Sequence of chain 1.B:
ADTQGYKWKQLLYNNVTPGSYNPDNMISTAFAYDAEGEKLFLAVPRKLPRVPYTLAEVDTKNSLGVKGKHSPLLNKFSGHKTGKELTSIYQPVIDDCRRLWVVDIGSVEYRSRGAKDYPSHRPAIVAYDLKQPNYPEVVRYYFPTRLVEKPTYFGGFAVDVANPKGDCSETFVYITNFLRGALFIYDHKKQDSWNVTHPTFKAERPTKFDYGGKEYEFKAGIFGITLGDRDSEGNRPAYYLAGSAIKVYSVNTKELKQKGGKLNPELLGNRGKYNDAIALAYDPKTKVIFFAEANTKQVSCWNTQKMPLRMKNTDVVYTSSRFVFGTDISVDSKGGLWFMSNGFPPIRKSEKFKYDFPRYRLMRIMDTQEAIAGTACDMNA

Binding-site contacts:
Ligand atom CE2 contacts residue TYR90 of chain 1.B at 3.9 Å (hydrophobic).
Ligand atom CA contacts residue THR327 of chain 1.B at 3.4 Å.
Ligand atom OH contacts residue ALA30 of chain 1.B at 4.0 Å.
Ligand atom CA contacts residue THR29 of chain 1.B at 3.4 Å.
Ligand atom CD1 contacts residue PHE178 of chain 1.B at 4.2 Å (hydrophobic).
Ligand atom OH contacts residue GLN91 of chain 1.B at 3.6 Å (h-bond).
Ligand atom NE1 contacts residue PHE154 of chain 1.B at 3.8 Å.
Ligand atom CA contacts residue PHE344 of chain 1.B at 3.3 Å (hydrophobic).
Ligand atom CD1 contacts residue TYR90 of chain 1.B at 4.0 Å (hydrophobic).
Ligand atom OH contacts residue THR29 of chain 1.B at 2.8 Å (h-bond).
Ligand atom NZ contacts residue PHE344 of chain 1.B at 2.9 Å (h-bond).
Ligand atom CZ2 contacts residue GLY155 of chain 1.B at 3.9 Å.
Ligand atom OH contacts residue THR327 of chain 1.B at 2.5 Å (h-bond).
Ligand atom CZ3 contacts residue THR29 of chain 1.B at 3.3 Å.
Ligand atom NZ contacts residue PHE325 of chain 1.B at 3.5 Å.
Ligand atom CZ2 contacts residue TYR90 of chain 1.B at 4.0 Å (hydrophobic).
Ligand atom CE2 contacts residue PHE223 of chain 1.B at 3.9 Å (hydrophobic).
Ligand atom CH2 contacts residue TYR90 of chain 1.B at 4.0 Å (hydrophobic).
Ligand atom CE3 contacts residue THR327 of chain 1.B at 3.2 Å.
Ligand atom CB contacts residue THR327 of chain 1.B at 4.2 Å.
Ligand atom CH2 contacts residue GLY155 of chain 1.B at 4.1 Å.
Ligand atom CG contacts residue THR29 of chain 1.B at 4.2 Å.
Ligand atom CZ3 contacts residue GLN91 of chain 1.B at 4.0 Å.
Ligand atom NE1 contacts residue TYR90 of chain 1.B at 3.5 Å.
Ligand atom CZ3 contacts residue THR327 of chain 1.B at 3.7 Å.
Ligand atom CH2 contacts residue GLN91 of chain 1.B at 3.6 Å.
Ligand atom CE2 contacts residue PHE154 of chain 1.B at 3.9 Å (hydrophobic).
Ligand atom CD2 contacts residue THR29 of chain 1.B at 4.1 Å.
Ligand atom CE3 contacts residue THR29 of chain 1.B at 3.5 Å.
Ligand atom CD2 contacts residue PHE223 of chain 1.B at 4.0 Å (hydrophobic).
Ligand atom NZ contacts residue ASN342 of chain 1.B at 3.1 Å (h-bond).
Ligand atom CA contacts residue ASN342 of chain 1.B at 3.7 Å.
Ligand atom CZ2 contacts residue PHE223 of chain 1.B at 4.2 Å (hydrophobic).
Ligand atom NE1 contacts residue PHE178 of chain 1.B at 4.0 Å.
Ligand atom CE3 contacts residue ILE278 of chain 1.B at 4.0 Å (hydrophobic).
Ligand atom NE1 contacts residue PHE223 of chain 1.B at 4.2 Å.
Ligand atom NZ contacts residue THR327 of chain 1.B at 2.8 Å (h-bond).
Ligand atom CG contacts residue PHE223 of chain 1.B at 4.2 Å (hydrophobic).
Ligand atom CB contacts residue PHE344 of chain 1.B at 3.5 Å (hydrophobic).
Ligand atom CZ2 contacts residue PHE154 of chain 1.B at 3.5 Å (hydrophobic).

A protein and the small-molecule ligand that binds it are described below.
Small molecule (SMILES): NCCc1c[nH]c2ccc(O)cc12